Sequence of chain 1.B:
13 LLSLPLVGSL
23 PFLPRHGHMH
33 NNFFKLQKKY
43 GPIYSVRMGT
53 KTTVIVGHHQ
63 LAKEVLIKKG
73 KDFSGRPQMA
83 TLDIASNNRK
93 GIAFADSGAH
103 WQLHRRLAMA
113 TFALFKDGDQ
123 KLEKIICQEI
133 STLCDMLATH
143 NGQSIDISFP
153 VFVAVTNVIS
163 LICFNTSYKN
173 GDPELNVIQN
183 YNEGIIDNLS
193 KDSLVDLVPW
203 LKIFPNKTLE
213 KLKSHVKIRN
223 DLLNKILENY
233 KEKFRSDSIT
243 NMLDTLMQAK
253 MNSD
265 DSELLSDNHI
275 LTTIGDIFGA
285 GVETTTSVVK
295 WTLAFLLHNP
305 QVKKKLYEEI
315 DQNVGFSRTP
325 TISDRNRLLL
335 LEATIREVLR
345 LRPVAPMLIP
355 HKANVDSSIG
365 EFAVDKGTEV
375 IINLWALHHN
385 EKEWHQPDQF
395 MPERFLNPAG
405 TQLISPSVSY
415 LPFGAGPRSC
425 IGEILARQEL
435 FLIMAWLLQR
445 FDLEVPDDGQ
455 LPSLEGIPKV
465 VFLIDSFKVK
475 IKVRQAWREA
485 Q

A protein and the small-molecule ligand that binds it are described below.
Small molecule (SMILES): C[C@]12CC[C@H](O)CC1=CC[C@@H]1[C@@H]2CC[C@]2(C)C(c3cccnc3)=CC[C@@H]12

Binding-site contacts:
Ligand atom C24 contacts residue THR288 of chain 1.B at 3.7 Å.
Ligand atom C16 contacts residue HEM1 of chain 1.G at 4.0 Å.
Ligand atom C19 contacts residue ILE187 of chain 1.B at 3.7 Å (hydrophobic).
Ligand atom C4 contacts residue ILE187 of chain 1.B at 4.0 Å (hydrophobic).
Ligand atom C6 contacts residue GLY283 of chain 1.B at 4.0 Å.
Ligand atom C17 contacts residue ALA284 of chain 1.B at 4.1 Å (hydrophobic).
Ligand atom C24 contacts residue VAL348 of chain 1.B at 4.1 Å (hydrophobic).
Ligand atom C2 contacts residue ASN184 of chain 1.B at 3.8 Å.
Ligand atom C24 contacts residue VAL465 of chain 1.B at 4.1 Å (hydrophobic).
Ligand atom C7 contacts residue GLY279 of chain 1.B at 4.1 Å.
Ligand atom C25 contacts residue VAL465 of chain 1.B at 3.9 Å (hydrophobic).
Ligand atom C12 contacts residue VAL465 of chain 1.B at 4.0 Å (hydrophobic).
Ligand atom C25 contacts residue THR288 of chain 1.B at 4.0 Å.
Ligand atom C1 contacts residue ILE188 of chain 1.B at 3.7 Å (hydrophobic).
Ligand atom O3 contacts residue TYR183 of chain 1.B at 3.8 Å.
Ligand atom C7 contacts residue ASP280 of chain 1.B at 3.7 Å.
Ligand atom C16 contacts residue ALA284 of chain 1.B at 4.0 Å (hydrophobic).
Ligand atom N22 contacts residue THR288 of chain 1.B at 3.6 Å.
Ligand atom O3 contacts residue ASN184 of chain 1.B at 2.5 Å (h-bond).
Ligand atom C18 contacts residue PHE96 of chain 1.B at 3.5 Å (hydrophobic).
Ligand atom C20 contacts residue THR288 of chain 1.B at 4.1 Å.
Ligand atom C18 contacts residue VAL464 of chain 1.B at 3.7 Å (hydrophobic).
Ligand atom C19 contacts residue LEU191 of chain 1.B at 3.7 Å (hydrophobic).
Ligand atom O3 contacts residue ILE187 of chain 1.B at 3.6 Å.
Ligand atom C9 contacts residue GLY283 of chain 1.B at 4.0 Å.
Ligand atom C21 contacts residue ALA284 of chain 1.B at 3.8 Å (hydrophobic).
Ligand atom C15 contacts residue ALA95 of chain 1.B at 3.6 Å (hydrophobic).
Ligand atom C7 contacts residue GLY283 of chain 1.B at 3.8 Å.
Ligand atom C21 contacts residue THR288 of chain 1.B at 3.9 Å.
Ligand atom C2 contacts residue ILE188 of chain 1.B at 3.8 Å (hydrophobic).
Ligand atom C3 contacts residue ASN184 of chain 1.B at 3.2 Å.
Ligand atom C23 contacts residue THR288 of chain 1.B at 3.5 Å.
Ligand atom C2 contacts residue ILE187 of chain 1.B at 4.0 Å (hydrophobic).
Ligand atom N22 contacts residue HEM1 of chain 1.G at 2.2 Å.
Ligand atom C14 contacts residue ALA284 of chain 1.B at 4.0 Å (hydrophobic).
Ligand atom C15 contacts residue ASP280 of chain 1.B at 4.1 Å.
Ligand atom C21 contacts residue HEM1 of chain 1.G at 3.1 Å.
Ligand atom C23 contacts residue HEM1 of chain 1.G at 3.0 Å.
Ligand atom C16 contacts residue ALA95 of chain 1.B at 3.4 Å (hydrophobic).
Ligand atom C5 contacts residue GLY283 of chain 1.B at 4.0 Å.